A small-molecule ligand and the protein it binds are described below.
Small molecule (SMILES): CC(=O)N[C@H]1[C@H]([C@H](O)[C@H](O)CO)O[C@@](O[C@H]2[C@@H](O)[C@@H](CO)O[C@@H](O[C@H]3[C@H](O)[C@@H](O)CO[C@@H]3CO)[C@@H]2O)(C(=O)O)C[C@@H]1O

Sequence of chain 1.A:
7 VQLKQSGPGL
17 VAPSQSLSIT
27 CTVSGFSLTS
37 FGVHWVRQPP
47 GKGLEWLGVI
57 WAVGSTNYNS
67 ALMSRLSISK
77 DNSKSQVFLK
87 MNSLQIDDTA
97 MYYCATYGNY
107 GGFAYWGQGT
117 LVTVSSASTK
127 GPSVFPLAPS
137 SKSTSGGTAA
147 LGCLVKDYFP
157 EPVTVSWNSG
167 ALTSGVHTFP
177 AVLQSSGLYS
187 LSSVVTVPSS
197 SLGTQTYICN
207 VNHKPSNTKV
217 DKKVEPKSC

Binding-site contacts:
Ligand atom O1A contacts residue ALA58 of chain 1.A at 2.9 Å (h-bond).
Ligand atom O6 contacts residue ASN63 of chain 1.A at 3.9 Å.
Ligand atom C1 contacts residue SL91 of chain 1.J at 1.8 Å.
Ligand atom O8 contacts residue TRP57 of chain 1.A at 3.4 Å.
Ligand atom O9 contacts residue GLY104 of chain 1.A at 2.9 Å (h-bond).
Ligand atom O9 contacts residue GLY38 of chain 1.A at 4.0 Å.
Ligand atom C6 contacts residue TRP57 of chain 1.A at 4.0 Å (hydrophobic).
Ligand atom C9 contacts residue GLY104 of chain 1.A at 3.8 Å.
Ligand atom O1B contacts residue TRP57 of chain 1.A at 3.8 Å.
Ligand atom C11 contacts residue PHE37 of chain 1.A at 3.8 Å (hydrophobic).
Ligand atom O8 contacts residue PHE37 of chain 1.A at 3.8 Å.
Ligand atom C10 contacts residue SER36 of chain 1.A at 3.6 Å.
Ligand atom C6 contacts residue SER36 of chain 1.A at 3.6 Å.
Ligand atom C2 contacts residue SL91 of chain 1.J at 2.7 Å.
Ligand atom O3 contacts residue TYR99 of chain 1.B at 3.4 Å (h-bond).
Ligand atom O1B contacts residue ALA58 of chain 1.A at 3.3 Å (h-bond).
Ligand atom C1 contacts residue VAL59 of chain 1.A at 3.9 Å (hydrophobic).
Ligand atom C1 contacts residue TRP57 of chain 1.A at 4.0 Å (hydrophobic).
Ligand atom N5 contacts residue SER36 of chain 1.A at 2.7 Å (h-bond).
Ligand atom C6 contacts residue SER61 of chain 1.A at 3.9 Å.
Ligand atom O2 contacts residue SL91 of chain 1.J at 3.0 Å (h-bond).
Ligand atom O8 contacts residue GLY38 of chain 1.A at 2.8 Å (h-bond).
Ligand atom C5 contacts residue SER36 of chain 1.A at 3.6 Å.
Ligand atom C11 contacts residue SER36 of chain 1.A at 3.6 Å.
Ligand atom C1 contacts residue ALA58 of chain 1.A at 3.4 Å (hydrophobic).
Ligand atom O5 contacts residue SL91 of chain 1.J at 2.7 Å (h-bond).
Ligand atom O9 contacts residue PHE37 of chain 1.A at 3.7 Å.
Ligand atom C5 contacts residue TRP57 of chain 1.A at 3.6 Å (hydrophobic).
Ligand atom C7 contacts residue SER36 of chain 1.A at 4.0 Å.
Ligand atom C3 contacts residue TRP57 of chain 1.A at 4.0 Å (hydrophobic).
Ligand atom C2 contacts residue TYR99 of chain 1.B at 3.9 Å (hydrophobic).
Ligand atom O6 contacts residue TRP57 of chain 1.A at 3.7 Å.
Ligand atom C8 contacts residue TRP57 of chain 1.A at 3.9 Å (hydrophobic).
Ligand atom C9 contacts residue TYR103 of chain 1.A at 3.9 Å (hydrophobic).
Ligand atom O1A contacts residue TRP57 of chain 1.A at 3.5 Å.
Ligand atom O9 contacts residue TYR103 of chain 1.A at 3.8 Å.
Ligand atom C5 contacts residue SL91 of chain 1.J at 4.0 Å.
Ligand atom O6 contacts residue TYR103 of chain 1.A at 3.7 Å.
Ligand atom C1 contacts residue TRP57 of chain 1.A at 3.9 Å (hydrophobic).
Ligand atom O1B contacts residue VAL59 of chain 1.A at 2.9 Å (h-bond).

Sequence of chain 1.B:
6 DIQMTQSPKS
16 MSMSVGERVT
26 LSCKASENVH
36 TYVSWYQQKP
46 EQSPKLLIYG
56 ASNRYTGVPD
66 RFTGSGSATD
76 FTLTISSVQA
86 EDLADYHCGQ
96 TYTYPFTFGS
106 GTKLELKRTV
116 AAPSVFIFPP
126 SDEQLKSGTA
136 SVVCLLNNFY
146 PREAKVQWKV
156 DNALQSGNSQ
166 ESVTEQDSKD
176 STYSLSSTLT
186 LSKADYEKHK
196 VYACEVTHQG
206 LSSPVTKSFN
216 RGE